Sequence of chain 1.G:
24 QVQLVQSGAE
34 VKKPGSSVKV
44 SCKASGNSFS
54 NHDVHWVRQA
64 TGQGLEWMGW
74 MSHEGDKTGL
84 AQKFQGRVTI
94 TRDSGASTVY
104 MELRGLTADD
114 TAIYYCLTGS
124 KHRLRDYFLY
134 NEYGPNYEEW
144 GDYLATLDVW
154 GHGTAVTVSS

Binding-site contacts:
Ligand atom C3 contacts residue ASN122 of chain 1.A at 3.8 Å.
Ligand atom N2 contacts residue ASP79 of chain 1.G at 3.3 Å (salt-bridge).
Ligand atom C8 contacts residue VAL97 of chain 1.A at 4.4 Å (hydrophobic).
Ligand atom C7 contacts residue ASP79 of chain 1.G at 4.0 Å.
Ligand atom O7 contacts residue VAL97 of chain 1.A at 4.0 Å.
Ligand atom C7 contacts residue THR98 of chain 1.A at 4.4 Å.
Ligand atom C8 contacts residue THR98 of chain 1.A at 3.1 Å.
Ligand atom N2 contacts residue ASN122 of chain 1.A at 2.9 Å (h-bond).
Ligand atom C8 contacts residue ASP79 of chain 1.G at 3.6 Å.
Ligand atom C8 contacts residue ASN122 of chain 1.A at 3.7 Å.
Ligand atom C3 contacts residue ASP79 of chain 1.G at 4.0 Å.
Ligand atom O7 contacts residue ASN122 of chain 1.A at 2.9 Å (h-bond).
Ligand atom C4 contacts residue ASN122 of chain 1.A at 4.2 Å.
Ligand atom C8 contacts residue PHE121 of chain 1.A at 3.7 Å (hydrophobic).
Ligand atom O5 contacts residue ASN122 of chain 1.A at 2.4 Å (h-bond).
Ligand atom C5 contacts residue ASN122 of chain 1.A at 3.6 Å.
Ligand atom C8 contacts residue GLN100 of chain 1.A at 3.8 Å.
Ligand atom C2 contacts residue ASN122 of chain 1.A at 2.5 Å.
Ligand atom C8 contacts residue SER120 of chain 1.A at 4.5 Å.
Ligand atom C7 contacts residue ASN122 of chain 1.A at 3.1 Å.
Ligand atom O4 contacts residue LYS80 of chain 1.G at 4.0 Å.
Ligand atom C3 contacts residue LYS80 of chain 1.G at 4.5 Å.
Ligand atom C1 contacts residue ASN122 of chain 1.A at 1.4 Å.
Ligand atom C2 contacts residue ASP79 of chain 1.G at 4.3 Å.
Ligand atom O3 contacts residue ASP79 of chain 1.G at 3.6 Å (salt-bridge).
Ligand atom N2 contacts residue GLN100 of chain 1.A at 4.5 Å.

This protein binds this small molecule.
Small molecule (SMILES): CC(=O)N[C@H]1[C@H](O[C@H]2[C@H](O)[C@@H](NC(C)=O)CO[C@@H]2CO)O[C@H](CO)[C@@H](O)[C@@H]1O

Sequence of chain 1.A:
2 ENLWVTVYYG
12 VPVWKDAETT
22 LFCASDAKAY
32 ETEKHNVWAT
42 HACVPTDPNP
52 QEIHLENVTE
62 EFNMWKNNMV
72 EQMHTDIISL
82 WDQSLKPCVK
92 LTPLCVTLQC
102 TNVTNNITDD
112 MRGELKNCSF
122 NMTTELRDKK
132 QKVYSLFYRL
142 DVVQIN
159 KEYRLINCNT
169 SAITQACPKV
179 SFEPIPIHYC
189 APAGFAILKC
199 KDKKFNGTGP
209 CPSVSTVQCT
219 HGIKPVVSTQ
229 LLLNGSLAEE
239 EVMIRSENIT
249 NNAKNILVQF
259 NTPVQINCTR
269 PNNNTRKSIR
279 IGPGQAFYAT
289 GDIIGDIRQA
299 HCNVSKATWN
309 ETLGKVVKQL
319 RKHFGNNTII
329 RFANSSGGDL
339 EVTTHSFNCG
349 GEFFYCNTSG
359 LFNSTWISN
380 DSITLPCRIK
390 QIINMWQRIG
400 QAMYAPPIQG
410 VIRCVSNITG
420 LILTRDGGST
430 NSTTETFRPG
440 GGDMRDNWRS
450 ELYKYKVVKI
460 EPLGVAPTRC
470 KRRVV